The protein below binds the small molecule below.
Small molecule (SMILES): CC(=O)N[C@H]1[C@H](O[C@H]2[C@H](O)[C@@H](NC(C)=O)CO[C@@H]2CO[C@@H]2O[C@@H](C)[C@@H](O)[C@@H](O)[C@@H]2O)O[C@H](CO)[C@@H](O)[C@@H]1O

Sequence of chain 7.A:
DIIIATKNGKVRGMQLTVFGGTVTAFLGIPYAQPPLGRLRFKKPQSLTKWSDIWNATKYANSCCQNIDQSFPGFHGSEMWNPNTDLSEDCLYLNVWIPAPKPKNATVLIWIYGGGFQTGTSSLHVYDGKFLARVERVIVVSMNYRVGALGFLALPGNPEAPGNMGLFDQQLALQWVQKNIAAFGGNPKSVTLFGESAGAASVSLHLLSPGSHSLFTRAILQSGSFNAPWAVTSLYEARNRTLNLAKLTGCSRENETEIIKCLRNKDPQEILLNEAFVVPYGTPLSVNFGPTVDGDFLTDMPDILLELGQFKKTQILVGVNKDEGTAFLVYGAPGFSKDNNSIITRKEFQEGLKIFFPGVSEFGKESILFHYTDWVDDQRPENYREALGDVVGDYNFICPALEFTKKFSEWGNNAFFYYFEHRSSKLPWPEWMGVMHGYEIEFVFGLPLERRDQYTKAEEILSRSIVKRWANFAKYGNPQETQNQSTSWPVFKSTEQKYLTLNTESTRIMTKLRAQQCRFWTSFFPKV

Binding-site contacts:
Ligand atom C8 contacts residue SER343 of chain 7.A at 4.4 Å.
Ligand atom N2 contacts residue GLY336 of chain 7.A at 4.3 Å.
Ligand atom C3 contacts residue ASN341 of chain 7.A at 3.8 Å.
Ligand atom C6 contacts residue PHE337 of chain 7.A at 4.1 Å (hydrophobic).
Ligand atom C5 contacts residue SER338 of chain 7.A at 3.9 Å.
Ligand atom C6 contacts residue SER338 of chain 7.A at 3.7 Å.
Ligand atom C5 contacts residue ASN341 of chain 7.A at 3.6 Å.
Ligand atom C5 contacts residue ASN341 of chain 7.A at 4.4 Å.
Ligand atom C2 contacts residue GLY336 of chain 7.A at 4.5 Å.
Ligand atom C2 contacts residue ASN341 of chain 7.A at 2.4 Å.
Ligand atom O7 contacts residue PRO335 of chain 7.A at 4.0 Å.
Ligand atom C8 contacts residue ASN341 of chain 7.A at 4.4 Å.
Ligand atom C1 contacts residue GLY336 of chain 7.A at 4.2 Å.
Ligand atom C7 contacts residue GLY336 of chain 7.A at 4.4 Å.
Ligand atom O4 contacts residue GLY336 of chain 7.A at 4.1 Å.
Ligand atom C3 contacts residue GLY336 of chain 7.A at 4.1 Å.
Ligand atom C6 contacts residue ASP340 of chain 7.A at 4.3 Å.
Ligand atom C6 contacts residue ASN341 of chain 7.A at 4.1 Å.
Ligand atom O5 contacts residue SER338 of chain 7.A at 3.4 Å.
Ligand atom C6 contacts residue SER338 of chain 7.A at 3.9 Å.
Ligand atom O6 contacts residue GLU349 of chain 7.A at 4.3 Å.
Ligand atom C1 contacts residue SER338 of chain 7.A at 3.9 Å.
Ligand atom C5 contacts residue PHE337 of chain 7.A at 4.1 Å (hydrophobic).
Ligand atom C8 contacts residue ILE344 of chain 7.A at 4.1 Å (hydrophobic).
Ligand atom O7 contacts residue ASN341 of chain 7.A at 3.0 Å (h-bond).
Ligand atom C4 contacts residue ASN341 of chain 7.A at 4.2 Å.
Ligand atom O5 contacts residue SER338 of chain 7.A at 4.2 Å.
Ligand atom C8 contacts residue ASN342 of chain 7.A at 3.7 Å.
Ligand atom C7 contacts residue ASN341 of chain 7.A at 3.2 Å.
Ligand atom O5 contacts residue ASN341 of chain 7.A at 2.4 Å (h-bond).
Ligand atom N2 contacts residue ASN341 of chain 7.A at 2.9 Å (h-bond).
Ligand atom O7 contacts residue GLY336 of chain 7.A at 3.2 Å (h-bond).
Ligand atom C5 contacts residue GLY336 of chain 7.A at 4.4 Å.
Ligand atom C1 contacts residue ASN341 of chain 7.A at 1.4 Å.